Binding-site contacts:
Ligand atom C6 contacts residue SER124 of chain 1.A at 3.4 Å.
Ligand atom C13 contacts residue LEU243 of chain 1.A at 3.6 Å (hydrophobic).
Ligand atom O29 contacts residue GLY52 of chain 1.A at 3.4 Å.
Ligand atom C9 contacts residue SER183 of chain 1.A at 3.5 Å.
Ligand atom C10 contacts residue GLU192 of chain 1.A at 3.7 Å.
Ligand atom CL1 contacts residue ALA53 of chain 1.A at 3.6 Å.
Ligand atom C22 contacts residue HIS123 of chain 1.A at 3.5 Å.
Ligand atom C7 contacts residue ILE181 of chain 1.A at 3.6 Å (hydrophobic).
Ligand atom CL1 contacts residue MET90 of chain 1.A at 3.6 Å.
Ligand atom O30 contacts residue TYR196 of chain 1.A at 3.6 Å.
Ligand atom S31 contacts residue ARG59 of chain 1.A at 3.7 Å.
Ligand atom C16 contacts residue ALA53 of chain 1.A at 3.3 Å (hydrophobic).
Ligand atom C2 contacts residue PRO180 of chain 1.A at 3.7 Å (hydrophobic).
Ligand atom O29 contacts residue SER124 of chain 1.A at 2.9 Å (h-bond).
Ligand atom C2 contacts residue GLY179 of chain 1.A at 3.4 Å.
Ligand atom C1 contacts residue PG41 of chain 1.C at 3.6 Å.
Ligand atom C16 contacts residue SER124 of chain 1.A at 2.9 Å.
Ligand atom C2 contacts residue ILE181 of chain 1.A at 3.6 Å (hydrophobic).
Ligand atom N27 contacts residue VAL272 of chain 1.A at 3.7 Å.
Ligand atom C19 contacts residue TYR196 of chain 1.A at 3.6 Å (hydrophobic).
Ligand atom C22 contacts residue GLU55 of chain 1.A at 3.6 Å.
Ligand atom N27 contacts residue TYR196 of chain 1.A at 3.5 Å.
Ligand atom C7 contacts residue LEU207 of chain 1.A at 3.6 Å (hydrophobic).
Ligand atom C14 contacts residue ILE181 of chain 1.A at 3.6 Å (hydrophobic).
Ligand atom N25 contacts residue VAL272 of chain 1.A at 3.7 Å.
Ligand atom C18 contacts residue ALA53 of chain 1.A at 3.5 Å (hydrophobic).
Ligand atom C18 contacts residue GLY52 of chain 1.A at 3.7 Å.
Ligand atom C20 contacts residue GLU55 of chain 1.A at 3.2 Å.
Ligand atom N26 contacts residue SER124 of chain 1.A at 3.2 Å (h-bond).
Ligand atom S31 contacts residue LYS275 of chain 1.A at 3.7 Å.
Ligand atom C18 contacts residue SER124 of chain 1.A at 3.5 Å.
Ligand atom C10 contacts residue SER187 of chain 1.A at 3.6 Å.
Ligand atom O30 contacts residue VAL272 of chain 1.A at 3.7 Å.
Ligand atom O29 contacts residue ALA53 of chain 1.A at 2.8 Å (h-bond).
Ligand atom N26 contacts residue ALA53 of chain 1.A at 3.7 Å.
Ligand atom O29 contacts residue MET125 of chain 1.A at 2.9 Å (h-bond).
Ligand atom O30 contacts residue ARG59 of chain 1.A at 2.8 Å (salt-bridge).
Ligand atom C10 contacts residue VAL193 of chain 1.A at 3.7 Å (hydrophobic).
Ligand atom C21 contacts residue LEU186 of chain 1.A at 3.6 Å (hydrophobic).
Ligand atom C17 contacts residue TYR196 of chain 1.A at 3.4 Å (hydrophobic).

A small-molecule ligand and the protein it binds are described below.
Small molecule (SMILES): O=C(c1nccs1)N1CCN([C@@H]2CC(=O)N(c3cccc(-c4ccccc4Cl)c3)C2)CC1

Sequence of chain 1.A:
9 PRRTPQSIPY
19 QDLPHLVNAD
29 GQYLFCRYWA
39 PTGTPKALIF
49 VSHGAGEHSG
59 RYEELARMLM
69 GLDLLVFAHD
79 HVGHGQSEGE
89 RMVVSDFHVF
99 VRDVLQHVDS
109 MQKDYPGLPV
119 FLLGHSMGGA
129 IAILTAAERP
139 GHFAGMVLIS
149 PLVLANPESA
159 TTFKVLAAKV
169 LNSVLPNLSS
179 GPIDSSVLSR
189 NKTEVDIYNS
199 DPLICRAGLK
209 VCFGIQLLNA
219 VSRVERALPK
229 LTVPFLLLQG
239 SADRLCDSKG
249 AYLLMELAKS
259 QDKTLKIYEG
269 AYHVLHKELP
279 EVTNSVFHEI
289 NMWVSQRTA